A protein and the small-molecule ligand that binds it are described below.
Small molecule (SMILES): O=C(O)Cn1ccc2c(OCCCN(Cc3cccc(C(F)(F)F)c3Cl)CC(c3ccccc3)c3ccccc3)cccc21

Sequence of chain 1.D:
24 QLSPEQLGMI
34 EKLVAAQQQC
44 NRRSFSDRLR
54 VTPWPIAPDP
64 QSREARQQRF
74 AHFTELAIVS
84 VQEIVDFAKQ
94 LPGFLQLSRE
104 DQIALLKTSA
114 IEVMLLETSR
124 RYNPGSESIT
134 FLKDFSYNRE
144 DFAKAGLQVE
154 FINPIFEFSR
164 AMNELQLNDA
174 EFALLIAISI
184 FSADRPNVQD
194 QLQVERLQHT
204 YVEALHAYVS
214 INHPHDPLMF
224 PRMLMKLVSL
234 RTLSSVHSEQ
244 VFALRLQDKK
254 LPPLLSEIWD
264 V

Binding-site contacts:
Ligand atom O3 contacts residue PHE134 of chain 1.D at 3.4 Å.
Ligand atom C32 contacts residue TRP262 of chain 1.D at 3.6 Å (hydrophobic).
Ligand atom C28 contacts residue ILE158 of chain 1.D at 3.6 Å (hydrophobic).
Ligand atom C4 contacts residue ASN44 of chain 1.D at 3.6 Å.
Ligand atom F39 contacts residue HIS240 of chain 1.D at 3.4 Å.
Ligand atom C9 contacts residue SER83 of chain 1.D at 3.7 Å.
Ligand atom C27 contacts residue PHE154 of chain 1.D at 3.7 Å (hydrophobic).
Ligand atom O1 contacts residue ARG124 of chain 1.D at 3.1 Å (salt-bridge).
Ligand atom C25 contacts residue MET117 of chain 1.D at 3.4 Å (hydrophobic).
Ligand atom C41 contacts residue PHE134 of chain 1.D at 3.5 Å (hydrophobic).
Ligand atom C21 contacts residue ILE158 of chain 1.D at 3.5 Å (hydrophobic).
Ligand atom C8 contacts residue PHE134 of chain 1.D at 3.6 Å (hydrophobic).
Ligand atom C41 contacts residue THR121 of chain 1.D at 3.3 Å.
Ligand atom C24 contacts residue THR121 of chain 1.D at 3.2 Å.
Ligand atom C21 contacts residue PHE159 of chain 1.D at 3.5 Å (hydrophobic).
Ligand atom C29 contacts residue PHE76 of chain 1.D at 3.5 Å (hydrophobic).
Ligand atom O3 contacts residue ARG124 of chain 1.D at 3.0 Å (salt-bridge).
Ligand atom C22 contacts residue PHE145 of chain 1.D at 3.6 Å (hydrophobic).
Ligand atom C9 contacts residue PHE134 of chain 1.D at 3.5 Å (hydrophobic).
Ligand atom C33 contacts residue TRP262 of chain 1.D at 3.3 Å (hydrophobic).
Ligand atom C2 contacts residue ASN44 of chain 1.D at 3.7 Å.
Ligand atom C25 contacts residue THR121 of chain 1.D at 3.4 Å.
Ligand atom C7 contacts residue LEU79 of chain 1.D at 3.2 Å (hydrophobic).
Ligand atom C33 contacts residue HIS240 of chain 1.D at 3.5 Å.
Ligand atom C12 contacts residue PHE76 of chain 1.D at 3.6 Å (hydrophobic).
Ligand atom O3 contacts residue LEU135 of chain 1.D at 2.9 Å (h-bond).
Ligand atom C8 contacts residue SER83 of chain 1.D at 3.7 Å.
Ligand atom C21 contacts residue ILE132 of chain 1.D at 3.6 Å (hydrophobic).
Ligand atom O1 contacts residue ASN44 of chain 1.D at 2.9 Å (h-bond).
Ligand atom C20 contacts residue PHE159 of chain 1.D at 3.6 Å (hydrophobic).
Ligand atom F38 contacts residue LEU254 of chain 1.D at 3.4 Å.
Ligand atom C2 contacts residue ARG124 of chain 1.D at 3.1 Å.
Ligand atom C28 contacts residue PHE154 of chain 1.D at 3.6 Å (hydrophobic).
Ligand atom C42 contacts residue THR121 of chain 1.D at 3.4 Å.
Ligand atom C26 contacts residue ILE114 of chain 1.D at 3.7 Å (hydrophobic).
Ligand atom C11 contacts residue PHE134 of chain 1.D at 3.4 Å (hydrophobic).
Ligand atom C2 contacts residue LEU135 of chain 1.D at 3.6 Å (hydrophobic).
Ligand atom O1 contacts residue LEU135 of chain 1.D at 3.6 Å.
Ligand atom C26 contacts residue LEU118 of chain 1.D at 3.6 Å (hydrophobic).
Ligand atom F38 contacts residue LEU247 of chain 1.D at 3.6 Å.